Binding-site contacts:
Ligand atom C2' contacts residue GLU74 of chain 18.C at 4.1 Å.
Ligand atom O5' contacts residue LYS8 of chain 18.C at 4.5 Å.
Ligand atom O4' contacts residue GLU74 of chain 18.C at 3.7 Å.
Ligand atom C1' contacts residue GLU74 of chain 18.C at 3.8 Å.
Ligand atom O3' contacts residue ASN134 of chain 18.C at 4.2 Å.
Ligand atom OP2 contacts residue LYS8 of chain 18.C at 2.9 Å (salt-bridge).
Ligand atom C4' contacts residue GLU74 of chain 18.C at 3.9 Å.
Ligand atom O2' contacts residue ASN134 of chain 18.C at 3.2 Å (h-bond).
Ligand atom O2' contacts residue GLU74 of chain 18.C at 3.2 Å.
Ligand atom C2' contacts residue ASN134 of chain 18.C at 4.3 Å.
Ligand atom OP1 contacts residue LYS10 of chain 18.C at 4.3 Å.
Ligand atom O2' contacts residue LEU135 of chain 18.C at 4.3 Å.
Ligand atom O3' contacts residue LYS8 of chain 18.C at 3.8 Å.
Ligand atom OP2 contacts residue LYS10 of chain 18.C at 2.9 Å.
Ligand atom OP1 contacts residue LYS8 of chain 18.C at 2.6 Å (salt-bridge).
Ligand atom OP1 contacts residue ASN134 of chain 18.C at 4.2 Å.
Ligand atom OP1 contacts residue PRO132 of chain 18.C at 3.6 Å.
Ligand atom P contacts residue LYS10 of chain 18.C at 4.0 Å.
Ligand atom P contacts residue LYS8 of chain 18.C at 3.0 Å.

Sequence of chain 18.C:
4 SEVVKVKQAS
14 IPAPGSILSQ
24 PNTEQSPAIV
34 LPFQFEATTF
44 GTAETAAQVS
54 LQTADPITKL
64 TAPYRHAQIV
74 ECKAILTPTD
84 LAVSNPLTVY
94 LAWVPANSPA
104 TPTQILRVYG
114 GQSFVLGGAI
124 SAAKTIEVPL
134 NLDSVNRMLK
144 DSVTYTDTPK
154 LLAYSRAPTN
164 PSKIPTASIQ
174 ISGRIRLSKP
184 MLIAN

This protein binds this small molecule.
Small molecule (SMILES): Nc1ccn([C@@H]2O[C@H](CO[P](=O)(O)O[C@H]3[C@@H](O)[C@H](n4ccc(N)nc4=O)O[C@@H]3CO[P](=O)(O)O[C@H]3[C@@H](O)[C@H](n4ccc(N)nc4=O)O[C@@H]3CO)[C@@H](O)[C@H]2O)c(=O)n1